Binding-site contacts:
Ligand atom CD1 contacts residue THR349 of chain 3.A at 4.3 Å.
Ligand atom CG2 contacts residue PHE71 of chain 3.A at 4.0 Å (hydrophobic).

Sequence of chain 3.A:
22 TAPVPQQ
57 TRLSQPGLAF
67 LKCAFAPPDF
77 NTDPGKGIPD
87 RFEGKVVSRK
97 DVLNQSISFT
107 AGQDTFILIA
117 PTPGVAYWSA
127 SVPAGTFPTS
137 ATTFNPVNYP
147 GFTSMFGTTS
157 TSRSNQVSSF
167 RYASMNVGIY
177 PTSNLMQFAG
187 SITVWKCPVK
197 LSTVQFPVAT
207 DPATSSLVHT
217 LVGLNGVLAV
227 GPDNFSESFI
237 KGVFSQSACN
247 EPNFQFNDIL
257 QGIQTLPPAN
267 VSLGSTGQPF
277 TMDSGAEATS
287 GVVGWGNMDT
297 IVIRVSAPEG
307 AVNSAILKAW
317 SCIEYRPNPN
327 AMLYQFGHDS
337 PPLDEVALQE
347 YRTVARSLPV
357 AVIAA

A small-molecule ligand and the protein it binds are described below.
Small molecule (SMILES): CC[C@H](C)[C@@H](C=O)NC(=O)[C@H](CO)NC(=O)[C@H](CCCCN)NC(=O)[C@@H](N)C(C)C